Sequence of chain 22.A:
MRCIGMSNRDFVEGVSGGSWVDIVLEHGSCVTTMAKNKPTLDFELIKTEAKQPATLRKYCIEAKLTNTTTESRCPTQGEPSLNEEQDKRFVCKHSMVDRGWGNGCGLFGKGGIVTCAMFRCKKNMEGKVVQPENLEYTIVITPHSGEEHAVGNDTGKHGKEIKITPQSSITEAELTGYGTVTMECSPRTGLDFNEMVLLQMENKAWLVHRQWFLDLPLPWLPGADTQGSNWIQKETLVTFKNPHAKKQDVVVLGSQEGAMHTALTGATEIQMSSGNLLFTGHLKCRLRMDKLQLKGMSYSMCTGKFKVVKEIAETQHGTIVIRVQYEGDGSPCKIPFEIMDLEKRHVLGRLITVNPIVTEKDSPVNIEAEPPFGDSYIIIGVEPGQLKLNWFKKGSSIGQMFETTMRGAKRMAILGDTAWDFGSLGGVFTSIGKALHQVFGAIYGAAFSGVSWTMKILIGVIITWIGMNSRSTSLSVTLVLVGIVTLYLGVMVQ

This protein binds this small molecule.
Small molecule (SMILES): CC(=O)N[C@@H]1[C@@H](O)[C@H](O)[C@@H](CO)O[C@H]1O

Binding-site contacts:
Ligand atom C1 contacts residue ASN67 of chain 22.A at 1.4 Å.
Ligand atom C2 contacts residue ASN67 of chain 22.A at 2.5 Å.
Ligand atom N2 contacts residue ASN67 of chain 22.A at 2.9 Å (h-bond).
Ligand atom C7 contacts residue MET118 of chain 22.A at 4.0 Å (hydrophobic).
Ligand atom C3 contacts residue ASN67 of chain 22.A at 3.8 Å.
Ligand atom O7 contacts residue MET118 of chain 22.A at 3.5 Å.
Ligand atom C8 contacts residue MET118 of chain 22.A at 3.8 Å (hydrophobic).
Ligand atom C8 contacts residue ASN67 of chain 22.A at 4.0 Å.
Ligand atom C7 contacts residue ASN67 of chain 22.A at 3.2 Å.
Ligand atom O7 contacts residue ASN67 of chain 22.A at 3.0 Å (h-bond).
Ligand atom C5 contacts residue ASN67 of chain 22.A at 3.7 Å.
Ligand atom C8 contacts residue PHE90 of chain 22.A at 4.0 Å (hydrophobic).
Ligand atom C4 contacts residue ASN67 of chain 22.A at 4.2 Å.
Ligand atom O5 contacts residue ASN67 of chain 22.A at 2.4 Å (h-bond).